Binding-site contacts:
Ligand atom O7 contacts residue GLY339 of chain 1.A at 3.9 Å.
Ligand atom C8 contacts residue GLY339 of chain 1.A at 4.5 Å.
Ligand atom C8 contacts residue PHE338 of chain 1.A at 3.3 Å (hydrophobic).
Ligand atom C7 contacts residue ASN343 of chain 1.A at 3.6 Å.
Ligand atom O6 contacts residue ASN343 of chain 1.A at 4.4 Å.
Ligand atom C1 contacts residue ASN343 of chain 1.A at 1.6 Å.
Ligand atom O7 contacts residue ASN343 of chain 1.A at 3.3 Å (h-bond).
Ligand atom N2 contacts residue ASN343 of chain 1.A at 3.3 Å (h-bond).
Ligand atom C8 contacts residue LEU368 of chain 1.A at 3.8 Å (hydrophobic).
Ligand atom C2 contacts residue ASN343 of chain 1.A at 2.7 Å.
Ligand atom C5 contacts residue ASN343 of chain 1.A at 3.6 Å.
Ligand atom O7 contacts residue PHE338 of chain 1.A at 4.2 Å.
Ligand atom C3 contacts residue ASN343 of chain 1.A at 4.0 Å.
Ligand atom C7 contacts residue PHE338 of chain 1.A at 4.4 Å (hydrophobic).
Ligand atom O3 contacts residue VAL367 of chain 1.A at 4.5 Å.
Ligand atom O5 contacts residue ASN343 of chain 1.A at 2.2 Å (h-bond).
Ligand atom C6 contacts residue ASN343 of chain 1.A at 4.5 Å.
Ligand atom C4 contacts residue ASN343 of chain 1.A at 4.2 Å.

Sequence of chain 1.A:
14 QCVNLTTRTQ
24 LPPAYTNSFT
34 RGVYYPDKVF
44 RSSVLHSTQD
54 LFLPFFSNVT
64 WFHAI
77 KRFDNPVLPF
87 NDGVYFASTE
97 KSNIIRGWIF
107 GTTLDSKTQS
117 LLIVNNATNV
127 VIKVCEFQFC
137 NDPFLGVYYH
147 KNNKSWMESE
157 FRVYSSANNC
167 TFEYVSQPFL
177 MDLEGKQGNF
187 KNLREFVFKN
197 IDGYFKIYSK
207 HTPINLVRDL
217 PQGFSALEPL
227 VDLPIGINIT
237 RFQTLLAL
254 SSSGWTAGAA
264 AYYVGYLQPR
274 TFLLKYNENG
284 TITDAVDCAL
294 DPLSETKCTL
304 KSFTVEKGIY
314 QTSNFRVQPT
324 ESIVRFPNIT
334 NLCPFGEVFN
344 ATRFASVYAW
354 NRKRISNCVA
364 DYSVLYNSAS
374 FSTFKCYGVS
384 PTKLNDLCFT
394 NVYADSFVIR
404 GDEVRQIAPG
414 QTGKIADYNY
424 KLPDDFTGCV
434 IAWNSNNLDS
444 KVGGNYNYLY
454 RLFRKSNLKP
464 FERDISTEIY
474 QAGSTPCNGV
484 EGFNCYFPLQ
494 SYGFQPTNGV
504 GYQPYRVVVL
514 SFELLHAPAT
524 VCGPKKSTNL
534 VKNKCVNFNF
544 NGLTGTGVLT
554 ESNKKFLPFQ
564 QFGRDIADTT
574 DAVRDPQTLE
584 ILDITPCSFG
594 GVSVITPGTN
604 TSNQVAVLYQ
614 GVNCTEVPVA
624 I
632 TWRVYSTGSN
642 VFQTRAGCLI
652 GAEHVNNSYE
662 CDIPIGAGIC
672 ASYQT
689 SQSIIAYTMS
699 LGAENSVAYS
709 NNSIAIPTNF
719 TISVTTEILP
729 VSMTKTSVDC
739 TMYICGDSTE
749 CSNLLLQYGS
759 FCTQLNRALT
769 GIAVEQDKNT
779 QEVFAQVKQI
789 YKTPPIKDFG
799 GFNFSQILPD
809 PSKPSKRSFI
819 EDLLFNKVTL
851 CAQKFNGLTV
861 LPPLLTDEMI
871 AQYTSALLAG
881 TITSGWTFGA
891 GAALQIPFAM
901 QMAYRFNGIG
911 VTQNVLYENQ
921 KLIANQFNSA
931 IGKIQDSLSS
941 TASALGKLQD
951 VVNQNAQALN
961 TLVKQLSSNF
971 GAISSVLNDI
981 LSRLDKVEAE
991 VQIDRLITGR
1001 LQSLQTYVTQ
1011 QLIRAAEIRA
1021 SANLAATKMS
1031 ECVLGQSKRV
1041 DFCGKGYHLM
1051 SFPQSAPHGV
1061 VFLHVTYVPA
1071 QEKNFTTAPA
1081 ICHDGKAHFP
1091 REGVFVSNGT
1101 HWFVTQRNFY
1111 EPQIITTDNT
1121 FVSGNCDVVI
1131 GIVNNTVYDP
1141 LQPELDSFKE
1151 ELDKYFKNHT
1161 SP

The small molecule below binds the protein below.
Small molecule (SMILES): CC(=O)N[C@@H]1[C@@H](O)[C@H](O)[C@@H](CO)O[C@H]1O